This small molecule binds to this protein.
Small molecule (SMILES): CC(=O)O[C@H]1C(=O)[C@@]2(C)[C@H]([C@H](OC(=O)c3ccccc3)[C@]3(O)C[C@H](OC(=O)[C@H](O)[C@@H](NC(=O)c4ccccc4)c4ccccc4)C(C)=C1C3(C)C)[C@]1(OC(C)=O)CO[C@@H]1C[C@@H]2O

Sequence of chain 1.TA:
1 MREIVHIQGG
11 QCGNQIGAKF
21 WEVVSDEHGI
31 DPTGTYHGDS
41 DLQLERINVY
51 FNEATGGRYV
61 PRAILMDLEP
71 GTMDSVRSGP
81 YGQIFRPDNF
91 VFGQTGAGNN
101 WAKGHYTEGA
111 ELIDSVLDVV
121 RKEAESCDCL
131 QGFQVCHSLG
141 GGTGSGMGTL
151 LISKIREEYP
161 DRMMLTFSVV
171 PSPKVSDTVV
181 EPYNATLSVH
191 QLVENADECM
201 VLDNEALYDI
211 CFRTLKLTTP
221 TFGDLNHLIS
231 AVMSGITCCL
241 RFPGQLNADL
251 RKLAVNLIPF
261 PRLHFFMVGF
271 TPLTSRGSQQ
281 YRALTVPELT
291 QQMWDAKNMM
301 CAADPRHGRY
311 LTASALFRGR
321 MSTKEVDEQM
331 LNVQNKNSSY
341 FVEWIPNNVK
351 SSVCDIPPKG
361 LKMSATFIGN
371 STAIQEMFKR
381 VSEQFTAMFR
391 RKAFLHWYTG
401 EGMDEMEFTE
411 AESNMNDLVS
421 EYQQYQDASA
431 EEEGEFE

Binding-site contacts:
Ligand atom C09 contacts residue HIS227 of chain 1.TA at 3.8 Å.
Ligand atom O12 contacts residue GLY360 of chain 1.TA at 3.8 Å.
Ligand atom C08 contacts residue HIS227 of chain 1.TA at 3.3 Å.
Ligand atom O06 contacts residue LEU215 of chain 1.TA at 3.6 Å.
Ligand atom C17 contacts residue LEU361 of chain 1.TA at 3.8 Å (hydrophobic).
Ligand atom C06 contacts residue ASP224 of chain 1.TA at 3.5 Å.
Ligand atom C33 contacts residue ASP26 of chain 1.TA at 3.2 Å.
Ligand atom C13 contacts residue HIS227 of chain 1.TA at 3.9 Å.
Ligand atom O06 contacts residue THR274 of chain 1.TA at 2.8 Å (h-bond).
Ligand atom C07 contacts residue LEU228 of chain 1.TA at 3.5 Å (hydrophobic).
Ligand atom O05 contacts residue LEU361 of chain 1.TA at 3.4 Å.
Ligand atom C40 contacts residue SER234 of chain 1.TA at 2.9 Å.
Ligand atom C08 contacts residue LEU228 of chain 1.TA at 3.6 Å (hydrophobic).
Ligand atom O07 contacts residue LEU361 of chain 1.TA at 3.5 Å.
Ligand atom C14 contacts residue LEU215 of chain 1.TA at 3.4 Å (hydrophobic).
Ligand atom C14 contacts residue THR274 of chain 1.TA at 3.4 Å.
Ligand atom C16 contacts residue THR274 of chain 1.TA at 3.6 Å.
Ligand atom C19 contacts residue THR274 of chain 1.TA at 3.5 Å.
Ligand atom C39 contacts residue ALA231 of chain 1.TA at 3.8 Å (hydrophobic).
Ligand atom O14 contacts residue HIS227 of chain 1.TA at 2.7 Å (h-bond).
Ligand atom C36 contacts residue HIS227 of chain 1.TA at 3.3 Å.
Ligand atom O13 contacts residue GLY360 of chain 1.TA at 3.3 Å (h-bond).
Ligand atom O08 contacts residue GLN279 of chain 1.TA at 3.2 Å.
Ligand atom C35 contacts residue GLU22 of chain 1.TA at 3.6 Å.
Ligand atom C34 contacts residue GLU22 of chain 1.TA at 3.0 Å.
Ligand atom C41 contacts residue SER234 of chain 1.TA at 3.7 Å.
Ligand atom C44 contacts residue LEU361 of chain 1.TA at 3.6 Å (hydrophobic).
Ligand atom C44 contacts residue GLY360 of chain 1.TA at 3.3 Å.
Ligand atom O13 contacts residue LYS359 of chain 1.TA at 3.2 Å (salt-bridge).
Ligand atom O07 contacts residue GLN279 of chain 1.TA at 3.0 Å.
Ligand atom C40 contacts residue GLU27 of chain 1.TA at 3.5 Å.
Ligand atom C41 contacts residue VAL23 of chain 1.TA at 3.5 Å (hydrophobic).
Ligand atom C32 contacts residue ASP26 of chain 1.TA at 3.7 Å.
Ligand atom C41 contacts residue GLU27 of chain 1.TA at 3.0 Å.
Ligand atom C39 contacts residue SER234 of chain 1.TA at 3.8 Å.
Ligand atom C33 contacts residue GLU22 of chain 1.TA at 3.3 Å.
Ligand atom C42 contacts residue VAL23 of chain 1.TA at 3.7 Å (hydrophobic).
Ligand atom C30 contacts residue HIS227 of chain 1.TA at 3.5 Å.
Ligand atom O03 contacts residue ARG276 of chain 1.TA at 3.8 Å.
Ligand atom O10 contacts residue GLY360 of chain 1.TA at 3.6 Å (h-bond).